This protein binds this small molecule.
Small molecule (SMILES): Nc1ncnc2c1ncn2[C@@H]1O[C@H](COP(=O)=O)[C@@H](O[P](=O)(O)OC[C@H]2O[C@@H](n3ccc(=O)[nH]c3=O)[C@H](O)[C@@H]2O)[C@H]1O

Sequence of chain 20.B:
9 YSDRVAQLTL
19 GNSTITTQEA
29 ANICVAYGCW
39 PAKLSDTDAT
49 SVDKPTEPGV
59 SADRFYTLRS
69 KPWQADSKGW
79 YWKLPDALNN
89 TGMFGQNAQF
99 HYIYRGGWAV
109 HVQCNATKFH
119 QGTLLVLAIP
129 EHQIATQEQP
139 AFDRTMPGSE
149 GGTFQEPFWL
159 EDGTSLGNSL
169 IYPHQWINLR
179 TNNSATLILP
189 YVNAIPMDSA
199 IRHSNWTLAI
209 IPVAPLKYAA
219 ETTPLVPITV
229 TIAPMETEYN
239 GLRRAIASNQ

Sequence of chain 11.A:
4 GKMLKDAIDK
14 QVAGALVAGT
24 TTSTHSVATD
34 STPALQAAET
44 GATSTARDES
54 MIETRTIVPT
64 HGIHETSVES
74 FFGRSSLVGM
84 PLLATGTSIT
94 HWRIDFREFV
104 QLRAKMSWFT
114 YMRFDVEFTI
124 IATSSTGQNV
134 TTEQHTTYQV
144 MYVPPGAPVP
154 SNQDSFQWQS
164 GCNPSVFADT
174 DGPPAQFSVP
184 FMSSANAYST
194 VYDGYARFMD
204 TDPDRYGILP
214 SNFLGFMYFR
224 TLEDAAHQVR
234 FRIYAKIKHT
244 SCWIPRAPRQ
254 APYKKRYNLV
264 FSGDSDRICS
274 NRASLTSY

Binding-site contacts:
Ligand atom C1' contacts residue TRP38 of chain 20.B at 4.0 Å (hydrophobic).
Ligand atom N6 contacts residue TRP38 of chain 20.B at 4.0 Å.
Ligand atom N9 contacts residue TRP38 of chain 20.B at 3.7 Å.
Ligand atom O2' contacts residue HIS28 of chain 11.A at 3.2 Å (h-bond).
Ligand atom C6 contacts residue TRP38 of chain 20.B at 3.6 Å (hydrophobic).
Ligand atom C4 contacts residue TRP38 of chain 20.B at 3.5 Å (hydrophobic).
Ligand atom N3 contacts residue TRP38 of chain 20.B at 3.2 Å.
Ligand atom C2 contacts residue TRP38 of chain 20.B at 3.1 Å (hydrophobic).
Ligand atom N6 contacts residue VAL30 of chain 11.A at 4.3 Å.
Ligand atom N1 contacts residue TRP38 of chain 20.B at 3.3 Å.
Ligand atom O2' contacts residue TRP38 of chain 20.B at 4.2 Å.
Ligand atom C5 contacts residue TRP38 of chain 20.B at 3.7 Å (hydrophobic).
Ligand atom C8 contacts residue TRP38 of chain 20.B at 4.3 Å (hydrophobic).
Ligand atom N7 contacts residue TRP38 of chain 20.B at 4.2 Å.